Sequence of chain 1.B:
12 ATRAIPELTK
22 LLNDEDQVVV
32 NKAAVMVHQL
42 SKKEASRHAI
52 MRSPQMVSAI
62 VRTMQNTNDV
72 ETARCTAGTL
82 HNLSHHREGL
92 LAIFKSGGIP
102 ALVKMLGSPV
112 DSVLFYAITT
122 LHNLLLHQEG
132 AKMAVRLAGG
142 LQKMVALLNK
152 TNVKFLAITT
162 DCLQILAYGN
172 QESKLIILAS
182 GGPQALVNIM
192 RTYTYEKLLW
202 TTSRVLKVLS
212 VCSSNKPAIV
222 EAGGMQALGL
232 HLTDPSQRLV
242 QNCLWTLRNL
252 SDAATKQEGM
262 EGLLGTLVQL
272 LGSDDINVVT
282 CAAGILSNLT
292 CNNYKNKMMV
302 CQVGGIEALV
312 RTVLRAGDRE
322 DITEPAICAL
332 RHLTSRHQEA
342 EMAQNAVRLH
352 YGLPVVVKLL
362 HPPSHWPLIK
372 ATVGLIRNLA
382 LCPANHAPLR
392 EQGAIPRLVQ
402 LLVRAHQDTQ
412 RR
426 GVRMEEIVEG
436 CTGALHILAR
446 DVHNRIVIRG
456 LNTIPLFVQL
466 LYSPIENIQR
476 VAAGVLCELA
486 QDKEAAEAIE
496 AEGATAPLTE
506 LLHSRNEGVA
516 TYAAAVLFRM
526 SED

This protein binds this small molecule.
Small molecule (SMILES): O=C(O)[C@@H]1CCCN1

Binding-site contacts:
Ligand atom CD contacts residue TRP367 of chain 1.B at 4.4 Å (hydrophobic).
Ligand atom CG contacts residue PRO363 of chain 1.B at 4.0 Å (hydrophobic).
Ligand atom O contacts residue HIS366 of chain 1.B at 4.5 Å.
Ligand atom O contacts residue SER365 of chain 1.B at 4.0 Å.
Ligand atom CG contacts residue ARG398 of chain 1.B at 3.5 Å.
Ligand atom CA contacts residue SER365 of chain 1.B at 4.2 Å.
Ligand atom CB contacts residue SER365 of chain 1.B at 3.5 Å.
Ligand atom CG contacts residue ILE370 of chain 1.B at 3.9 Å (hydrophobic).
Ligand atom N contacts residue TRP367 of chain 1.B at 3.9 Å.
Ligand atom O contacts residue ILE370 of chain 1.B at 4.2 Å.
Ligand atom CD contacts residue LEU402 of chain 1.B at 4.2 Å (hydrophobic).
Ligand atom C contacts residue TRP367 of chain 1.B at 4.3 Å (hydrophobic).
Ligand atom CG contacts residue LEU402 of chain 1.B at 4.2 Å (hydrophobic).
Ligand atom CB contacts residue PRO363 of chain 1.B at 4.1 Å (hydrophobic).
Ligand atom OXT contacts residue SER365 of chain 1.B at 3.8 Å.
Ligand atom C contacts residue SER365 of chain 1.B at 3.8 Å.
Ligand atom O contacts residue TRP367 of chain 1.B at 3.2 Å.
Ligand atom CD contacts residue ARG398 of chain 1.B at 4.1 Å.
Ligand atom CB contacts residue ILE370 of chain 1.B at 3.8 Å (hydrophobic).
Ligand atom CG contacts residue LEU361 of chain 1.B at 4.3 Å (hydrophobic).